This small molecule binds to this protein.
Small molecule (SMILES): CC(=O)N[C@@H]1[C@@H](O)[C@H](O)[C@@H](CO)O[C@H]1O

Binding-site contacts:
Ligand atom C5 contacts residue ASN123 of chain 1.B at 4.0 Å.
Ligand atom C2 contacts residue ASN120 of chain 1.B at 2.5 Å.
Ligand atom C7 contacts residue THR122 of chain 1.B at 3.5 Å.
Ligand atom O7 contacts residue THR122 of chain 1.B at 4.4 Å.
Ligand atom C3 contacts residue ASN123 of chain 1.B at 3.7 Å.
Ligand atom C8 contacts residue ASN120 of chain 1.B at 4.4 Å.
Ligand atom C1 contacts residue ASN123 of chain 1.B at 3.4 Å.
Ligand atom C3 contacts residue ASN120 of chain 1.B at 3.8 Å.
Ligand atom C5 contacts residue ASN120 of chain 1.B at 3.7 Å.
Ligand atom C2 contacts residue THR122 of chain 1.B at 4.1 Å.
Ligand atom C4 contacts residue ASN123 of chain 1.B at 4.5 Å.
Ligand atom C4 contacts residue ASN120 of chain 1.B at 4.2 Å.
Ligand atom C7 contacts residue ASN120 of chain 1.B at 3.2 Å.
Ligand atom N2 contacts residue THR122 of chain 1.B at 3.2 Å (h-bond).
Ligand atom N2 contacts residue ASN123 of chain 1.B at 3.7 Å.
Ligand atom O5 contacts residue ASN120 of chain 1.B at 2.3 Å (h-bond).
Ligand atom C1 contacts residue ASN120 of chain 1.B at 1.4 Å.
Ligand atom O5 contacts residue ASN123 of chain 1.B at 4.1 Å.
Ligand atom C8 contacts residue THR122 of chain 1.B at 3.2 Å.
Ligand atom N2 contacts residue ASN120 of chain 1.B at 3.0 Å (h-bond).
Ligand atom C2 contacts residue ASN123 of chain 1.B at 3.8 Å.
Ligand atom C1 contacts residue THR122 of chain 1.B at 3.8 Å.
Ligand atom O6 contacts residue VAL125 of chain 1.B at 4.2 Å.
Ligand atom O7 contacts residue ASN120 of chain 1.B at 3.1 Å (h-bond).

Sequence of chain 1.B:
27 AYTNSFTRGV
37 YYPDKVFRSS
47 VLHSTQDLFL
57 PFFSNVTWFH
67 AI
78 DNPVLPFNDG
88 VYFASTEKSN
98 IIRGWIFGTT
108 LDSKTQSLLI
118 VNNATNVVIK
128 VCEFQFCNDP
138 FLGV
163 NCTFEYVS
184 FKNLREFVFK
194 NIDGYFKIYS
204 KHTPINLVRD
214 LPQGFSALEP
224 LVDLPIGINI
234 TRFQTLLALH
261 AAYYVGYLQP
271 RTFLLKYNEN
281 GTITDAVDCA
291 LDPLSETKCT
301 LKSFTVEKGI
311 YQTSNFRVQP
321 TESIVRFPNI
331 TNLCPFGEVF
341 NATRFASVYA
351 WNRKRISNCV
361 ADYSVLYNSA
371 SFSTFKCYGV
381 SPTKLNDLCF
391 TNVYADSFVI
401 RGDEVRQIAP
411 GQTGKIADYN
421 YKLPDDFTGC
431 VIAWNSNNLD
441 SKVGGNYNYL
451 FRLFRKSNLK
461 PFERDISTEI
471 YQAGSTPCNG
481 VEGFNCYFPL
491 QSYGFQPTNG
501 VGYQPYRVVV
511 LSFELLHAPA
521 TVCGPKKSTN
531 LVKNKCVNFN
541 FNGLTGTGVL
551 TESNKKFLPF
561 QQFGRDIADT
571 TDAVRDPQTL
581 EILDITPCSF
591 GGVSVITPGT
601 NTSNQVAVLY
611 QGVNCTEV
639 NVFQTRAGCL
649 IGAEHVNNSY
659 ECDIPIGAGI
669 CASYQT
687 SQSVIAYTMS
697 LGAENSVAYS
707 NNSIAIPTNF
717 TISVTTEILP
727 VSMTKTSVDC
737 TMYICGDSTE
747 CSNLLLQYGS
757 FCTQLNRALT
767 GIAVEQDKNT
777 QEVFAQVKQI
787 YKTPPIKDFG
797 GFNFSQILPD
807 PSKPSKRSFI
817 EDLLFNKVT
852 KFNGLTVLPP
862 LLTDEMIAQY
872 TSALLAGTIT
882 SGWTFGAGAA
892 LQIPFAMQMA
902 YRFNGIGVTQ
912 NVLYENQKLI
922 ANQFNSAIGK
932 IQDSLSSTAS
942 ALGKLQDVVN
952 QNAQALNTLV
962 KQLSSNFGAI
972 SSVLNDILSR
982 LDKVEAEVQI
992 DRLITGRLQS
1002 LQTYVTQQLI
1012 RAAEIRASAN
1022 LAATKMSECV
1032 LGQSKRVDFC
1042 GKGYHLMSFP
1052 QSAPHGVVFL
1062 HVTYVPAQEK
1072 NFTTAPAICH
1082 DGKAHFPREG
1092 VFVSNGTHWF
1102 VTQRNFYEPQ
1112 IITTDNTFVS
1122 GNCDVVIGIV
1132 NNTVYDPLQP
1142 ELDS